Sequence of chain 1.P:
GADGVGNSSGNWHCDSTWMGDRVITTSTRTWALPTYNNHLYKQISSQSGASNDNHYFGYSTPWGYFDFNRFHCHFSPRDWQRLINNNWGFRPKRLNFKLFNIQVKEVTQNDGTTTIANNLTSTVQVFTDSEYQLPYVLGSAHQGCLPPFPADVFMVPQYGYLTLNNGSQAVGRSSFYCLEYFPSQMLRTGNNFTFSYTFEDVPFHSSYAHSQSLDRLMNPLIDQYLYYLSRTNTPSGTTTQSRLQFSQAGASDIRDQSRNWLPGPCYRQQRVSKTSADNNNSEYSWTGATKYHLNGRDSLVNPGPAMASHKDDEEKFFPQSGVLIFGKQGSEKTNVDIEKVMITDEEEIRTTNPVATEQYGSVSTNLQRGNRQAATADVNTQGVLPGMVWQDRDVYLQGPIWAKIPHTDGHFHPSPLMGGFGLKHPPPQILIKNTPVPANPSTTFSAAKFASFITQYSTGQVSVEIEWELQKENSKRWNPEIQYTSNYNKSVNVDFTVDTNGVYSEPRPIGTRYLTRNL

Binding-site contacts:
Ligand atom N1 contacts residue PRO419 of chain 1.P at 4.4 Å.
Ligand atom O4' contacts residue PRO630 of chain 1.P at 3.4 Å.
Ligand atom P contacts residue HIS627 of chain 1.P at 4.0 Å.
Ligand atom C2 contacts residue PRO630 of chain 1.P at 3.5 Å (hydrophobic).
Ligand atom C2' contacts residue HIS629 of chain 1.P at 4.5 Å.
Ligand atom C6 contacts residue SER631 of chain 1.P at 4.3 Å.
Ligand atom N7 contacts residue HIS629 of chain 1.P at 4.3 Å.
Ligand atom N6 contacts residue PHE637 of chain 1.P at 4.0 Å.
Ligand atom N6 contacts residue SER631 of chain 1.P at 4.2 Å.
Ligand atom C8 contacts residue PRO419 of chain 1.P at 4.4 Å (hydrophobic).
Ligand atom O4' contacts residue HIS629 of chain 1.P at 4.2 Å.
Ligand atom P contacts residue PRO630 of chain 1.P at 4.5 Å.
Ligand atom C4 contacts residue PRO630 of chain 1.P at 3.6 Å (hydrophobic).
Ligand atom N1 contacts residue GLY638 of chain 1.P at 3.5 Å (h-bond).
Ligand atom C8 contacts residue SER631 of chain 1.P at 3.8 Å.
Ligand atom C1' contacts residue PRO630 of chain 1.P at 4.0 Å (hydrophobic).
Ligand atom C4 contacts residue SER631 of chain 1.P at 4.4 Å.
Ligand atom N9 contacts residue PRO630 of chain 1.P at 4.0 Å.
Ligand atom O5' contacts residue PRO630 of chain 1.P at 3.9 Å.
Ligand atom N1 contacts residue VAL418 of chain 1.P at 4.1 Å.
Ligand atom N6 contacts residue VAL418 of chain 1.P at 3.5 Å.
Ligand atom O1P contacts residue LYS640 of chain 1.P at 4.4 Å.
Ligand atom C8 contacts residue HIS629 of chain 1.P at 3.6 Å.
Ligand atom N6 contacts residue GLY638 of chain 1.P at 3.0 Å (h-bond).
Ligand atom N3 contacts residue PRO630 of chain 1.P at 3.3 Å.
Ligand atom N9 contacts residue HIS629 of chain 1.P at 4.3 Å.
Ligand atom C6 contacts residue PRO630 of chain 1.P at 4.3 Å (hydrophobic).
Ligand atom C4 contacts residue PRO419 of chain 1.P at 4.4 Å (hydrophobic).
Ligand atom C6 contacts residue VAL418 of chain 1.P at 4.0 Å (hydrophobic).
Ligand atom C6 contacts residue PRO419 of chain 1.P at 4.1 Å (hydrophobic).
Ligand atom N1 contacts residue PRO630 of chain 1.P at 4.0 Å.
Ligand atom N7 contacts residue PRO419 of chain 1.P at 4.0 Å.
Ligand atom C5 contacts residue PRO419 of chain 1.P at 4.0 Å (hydrophobic).
Ligand atom C6 contacts residue GLY638 of chain 1.P at 3.9 Å.
Ligand atom N7 contacts residue SER631 of chain 1.P at 3.3 Å.
Ligand atom C5 contacts residue PRO630 of chain 1.P at 4.1 Å (hydrophobic).
Ligand atom O1P contacts residue PRO630 of chain 1.P at 4.3 Å.
Ligand atom N6 contacts residue PRO419 of chain 1.P at 4.5 Å.
Ligand atom C1' contacts residue HIS629 of chain 1.P at 3.8 Å.
Ligand atom C5 contacts residue SER631 of chain 1.P at 3.9 Å.

The small molecule below binds the protein below.
Small molecule (SMILES): Nc1ncnc2c1ncn2[C@H]1C[C@H](O)[C@@H](COP(=O)(O)O)O1